This protein binds this small molecule.
Small molecule (SMILES): CC(=O)CC(=O)O

Sequence of chain 1.C:
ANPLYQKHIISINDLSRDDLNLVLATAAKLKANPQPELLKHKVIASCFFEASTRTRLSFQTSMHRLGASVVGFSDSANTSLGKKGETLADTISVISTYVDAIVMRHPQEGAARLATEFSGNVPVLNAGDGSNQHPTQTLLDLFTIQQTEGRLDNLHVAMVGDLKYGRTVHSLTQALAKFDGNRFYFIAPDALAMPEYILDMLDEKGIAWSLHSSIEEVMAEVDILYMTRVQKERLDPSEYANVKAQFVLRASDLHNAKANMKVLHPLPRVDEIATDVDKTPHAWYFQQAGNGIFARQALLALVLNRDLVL

Sequence of chain 3.C:
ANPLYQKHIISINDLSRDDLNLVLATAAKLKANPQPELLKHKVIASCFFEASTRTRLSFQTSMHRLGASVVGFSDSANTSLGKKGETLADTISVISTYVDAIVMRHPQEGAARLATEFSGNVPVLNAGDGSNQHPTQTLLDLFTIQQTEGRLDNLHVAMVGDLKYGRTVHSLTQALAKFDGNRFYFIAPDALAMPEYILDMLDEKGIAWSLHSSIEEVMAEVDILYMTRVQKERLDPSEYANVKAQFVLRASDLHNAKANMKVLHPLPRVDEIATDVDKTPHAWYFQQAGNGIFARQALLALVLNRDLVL

Binding-site contacts:
Ligand atom O5 contacts residue PCT1 of chain 1.J at 4.3 Å.
Ligand atom O3 contacts residue HIS134 of chain 1.C at 3.9 Å.
Ligand atom O5 contacts residue GLN231 of chain 1.C at 3.9 Å.
Ligand atom C3 contacts residue ARG167 of chain 1.C at 3.5 Å.
Ligand atom O3 contacts residue ARG167 of chain 1.C at 2.8 Å (salt-bridge).
Ligand atom O4 contacts residue ARG229 of chain 1.C at 3.0 Å (salt-bridge).
Ligand atom C2 contacts residue THR168 of chain 1.C at 4.3 Å.
Ligand atom O3 contacts residue PCT1 of chain 1.J at 3.1 Å (h-bond).
Ligand atom C4 contacts residue GLN231 of chain 1.C at 4.4 Å.
Ligand atom C1 contacts residue LYS84 of chain 3.C at 4.3 Å.
Ligand atom C2 contacts residue LEU267 of chain 1.C at 3.4 Å (hydrophobic).
Ligand atom O3 contacts residue ARG105 of chain 1.C at 3.7 Å.
Ligand atom C1 contacts residue PRO268 of chain 1.C at 3.9 Å (hydrophobic).
Ligand atom C4 contacts residue THR168 of chain 1.C at 3.4 Å.
Ligand atom C1 contacts residue LEU267 of chain 1.C at 3.8 Å (hydrophobic).
Ligand atom O5 contacts residue ARG229 of chain 1.C at 3.0 Å (salt-bridge).
Ligand atom C4 contacts residue HIS134 of chain 1.C at 3.3 Å.
Ligand atom C3 contacts residue THR168 of chain 1.C at 4.2 Å.
Ligand atom C3 contacts residue HIS134 of chain 1.C at 3.9 Å.
Ligand atom C3 contacts residue PCT1 of chain 1.J at 3.6 Å.
Ligand atom C2 contacts residue PRO268 of chain 1.C at 4.4 Å (hydrophobic).
Ligand atom O5 contacts residue LYS84 of chain 3.C at 3.2 Å.
Ligand atom C1 contacts residue PCT1 of chain 1.J at 4.2 Å.
Ligand atom C1 contacts residue GLN231 of chain 1.C at 4.0 Å.
Ligand atom O4 contacts residue LEU267 of chain 1.C at 3.8 Å.
Ligand atom O5 contacts residue PRO268 of chain 1.C at 3.9 Å.
Ligand atom O4 contacts residue PRO268 of chain 1.C at 4.0 Å.
Ligand atom C2 contacts residue PCT1 of chain 1.J at 3.4 Å.
Ligand atom C2 contacts residue PRO266 of chain 1.C at 4.5 Å (hydrophobic).
Ligand atom C4 contacts residue PCT1 of chain 1.J at 4.3 Å.
Ligand atom O5 contacts residue LEU267 of chain 1.C at 4.5 Å.
Ligand atom C1 contacts residue ARG229 of chain 1.C at 3.6 Å.
Ligand atom C4 contacts residue ARG167 of chain 1.C at 3.4 Å.
Ligand atom O4 contacts residue GLN231 of chain 1.C at 3.3 Å (h-bond).